Sequence of chain 1.NB:
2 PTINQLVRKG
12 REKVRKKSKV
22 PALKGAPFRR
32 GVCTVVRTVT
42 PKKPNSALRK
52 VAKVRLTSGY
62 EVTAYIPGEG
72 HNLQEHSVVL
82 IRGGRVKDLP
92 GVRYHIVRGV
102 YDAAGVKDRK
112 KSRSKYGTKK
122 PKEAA

Binding-site contacts:
Ligand atom O2' contacts residue MG1 of chain 1.NO at 2.7 Å.
Ligand atom C5' contacts residue LYS44 of chain 1.NB at 4.1 Å.
Ligand atom P contacts residue LYS44 of chain 1.NB at 4.0 Å.
Ligand atom OP2 contacts residue MG1 of chain 1.TQ at 3.7 Å.
Ligand atom P contacts residue MG1 of chain 1.TQ at 3.7 Å.
Ligand atom C2' contacts residue MG1 of chain 1.NO at 4.1 Å.
Ligand atom O3' contacts residue PRO45 of chain 1.NB at 4.4 Å.
Ligand atom O3' contacts residue MG1 of chain 1.TQ at 4.5 Å.
Ligand atom OP1 contacts residue LYS44 of chain 1.NB at 3.0 Å (salt-bridge).
Ligand atom OP1 contacts residue MG1 of chain 1.TQ at 2.2 Å.
Ligand atom OP1 contacts residue PRO45 of chain 1.NB at 4.3 Å.
Ligand atom O5' contacts residue MG1 of chain 1.TQ at 4.2 Å.
Ligand atom O3' contacts residue LYS44 of chain 1.NB at 3.8 Å.

This small molecule binds to this protein.
Small molecule (SMILES): Nc1ccn([C@@H]2O[C@H](CO[P](=O)(O)O[C@H]3[C@@H](O)[C@H](n4ccc(N)nc4=O)O[C@@H]3CO[P](=O)(O)O[C@H]3[C@@H](O)[C@H](n4cnc5c(=O)nc(N)[nH]c54)O[C@@H]3CO[P](=O)(O)O[C@H]3[C@@H](O)[C@H](n4ccc(=O)[nH]c4=O)O[C@@H]3CO[P](=O)(O)O[C@H]3[C@@H](O)[C@H](n4cnc5c(N)ncnc54)O[C@@H]3COP(=O)=O)[C@@H](O[P](=O)(O)OC[C@H]3O[C@@H](n4ccc(N)nc4=O)[C@H](O)[C@@H]3O[P](=O)(O)OC[C@H]3O[C@@H](n4cnc5c(=O)nc(N)[nH]c54)[C@H](O)[C@@H]3O[P](=O)(O)OC[C@H]3O[C@@H](n4cnc5c(N)ncnc54)[C@H](O)[C@@H]3O)[C@H]2O)c(=O)n1